Sequence of chain 1.B:
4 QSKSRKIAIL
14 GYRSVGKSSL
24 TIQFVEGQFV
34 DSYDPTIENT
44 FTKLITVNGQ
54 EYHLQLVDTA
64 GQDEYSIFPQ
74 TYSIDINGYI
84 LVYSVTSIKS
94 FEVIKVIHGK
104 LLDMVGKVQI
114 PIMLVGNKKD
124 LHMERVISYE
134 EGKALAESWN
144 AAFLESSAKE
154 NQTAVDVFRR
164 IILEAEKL

The small molecule below binds the protein below.
Small molecule (SMILES): CN(C)C(=O)c1ccc(Cn2c(C(=O)O)cc3c(Br)cc(Sc4ccc(Cl)c(Cl)c4)cc32)cc1

Binding-site contacts:
Ligand atom C8 contacts residue TYR75 of chain 1.B at 4.0 Å (hydrophobic).
Ligand atom BR1 contacts residue LEU13 of chain 1.B at 4.4 Å.
Ligand atom C34 contacts residue GLU41 of chain 1.B at 3.5 Å.
Ligand atom O12 contacts residue TYR75 of chain 1.B at 3.8 Å.
Ligand atom O12 contacts residue GLU41 of chain 1.B at 3.0 Å (salt-bridge).
Ligand atom C17 contacts residue GLY64 of chain 1.B at 3.3 Å.
Ligand atom C1 contacts residue GLN65 of chain 1.B at 4.4 Å.
Ligand atom C24 contacts residue GLU41 of chain 1.B at 4.4 Å.
Ligand atom C26 contacts residue GLU41 of chain 1.B at 3.6 Å.
Ligand atom C7 contacts residue TYR75 of chain 1.B at 3.6 Å (hydrophobic).
Ligand atom C17 contacts residue GLN65 of chain 1.B at 4.4 Å.
Ligand atom S15 contacts residue SER69 of chain 1.B at 4.2 Å.
Ligand atom C17 contacts residue SER69 of chain 1.B at 4.4 Å.
Ligand atom C7 contacts residue GLU41 of chain 1.B at 4.0 Å.
Ligand atom C11 contacts residue TYR75 of chain 1.B at 3.5 Å (hydrophobic).
Ligand atom C11 contacts residue GLU41 of chain 1.B at 3.8 Å.
Ligand atom CL1 contacts residue THR39 of chain 1.B at 4.0 Å.
Ligand atom BR1 contacts residue PHE71 of chain 1.B at 3.6 Å.
Ligand atom CL1 contacts residue ALA63 of chain 1.B at 4.0 Å.
Ligand atom C5 contacts residue GLN65 of chain 1.B at 4.4 Å.
Ligand atom C25 contacts residue GLU41 of chain 1.B at 3.4 Å.
Ligand atom C18 contacts residue GLY64 of chain 1.B at 3.3 Å.
Ligand atom S15 contacts residue GLN65 of chain 1.B at 4.1 Å.
Ligand atom BR1 contacts residue TYR75 of chain 1.B at 3.9 Å.
Ligand atom C6 contacts residue GLN65 of chain 1.B at 3.8 Å.
Ligand atom N9 contacts residue GLU41 of chain 1.B at 4.1 Å.
Ligand atom C18 contacts residue ALA63 of chain 1.B at 3.2 Å (hydrophobic).
Ligand atom O13 contacts residue TYR75 of chain 1.B at 3.2 Å.
Ligand atom C1 contacts residue PHE71 of chain 1.B at 4.3 Å (hydrophobic).
Ligand atom C8 contacts residue GLU41 of chain 1.B at 3.7 Å.
Ligand atom C19 contacts residue ALA63 of chain 1.B at 3.6 Å (hydrophobic).
Ligand atom C20 contacts residue ALA63 of chain 1.B at 4.5 Å (hydrophobic).
Ligand atom C17 contacts residue ALA63 of chain 1.B at 3.7 Å (hydrophobic).
Ligand atom C6 contacts residue PHE71 of chain 1.B at 4.2 Å (hydrophobic).